Binding-site contacts:
Ligand atom O1 contacts residue CWE1 of chain 2.D at 3.8 Å.
Ligand atom C4 contacts residue ARG109 of chain 1.A at 3.9 Å.
Ligand atom C14 contacts residue THR117 of chain 1.A at 3.4 Å.
Ligand atom C3 contacts residue ARG109 of chain 1.A at 3.5 Å.
Ligand atom O5 contacts residue ILE83 of chain 2.A at 3.8 Å.
Ligand atom C5 contacts residue CWE1 of chain 2.D at 3.6 Å.
Ligand atom O4 contacts residue ILE112 of chain 1.A at 3.9 Å.
Ligand atom O4 contacts residue CWE1 of chain 2.D at 3.7 Å.
Ligand atom C14 contacts residue SER116 of chain 1.A at 3.7 Å.
Ligand atom C7 contacts residue ILE83 of chain 2.A at 3.9 Å (hydrophobic).
Ligand atom O2 contacts residue ILE83 of chain 2.A at 3.4 Å.
Ligand atom O4 contacts residue ILE159 of chain 1.A at 3.9 Å.
Ligand atom O3 contacts residue CWE1 of chain 2.D at 3.5 Å (h-bond).
Ligand atom O2 contacts residue LEU82 of chain 2.A at 3.3 Å.
Ligand atom C13 contacts residue CWE1 of chain 2.D at 3.8 Å.
Ligand atom C4 contacts residue CWE1 of chain 2.D at 3.4 Å.
Ligand atom C2 contacts residue GLU86 of chain 1.A at 3.3 Å.
Ligand atom C1 contacts residue CWE1 of chain 2.D at 3.5 Å.
Ligand atom O1 contacts residue LEU82 of chain 1.A at 3.9 Å.
Ligand atom C11 contacts residue SER116 of chain 1.A at 3.5 Å.
Ligand atom C3 contacts residue CWE1 of chain 2.D at 3.4 Å.
Ligand atom O3 contacts residue SER116 of chain 1.A at 3.8 Å.
Ligand atom C14 contacts residue CWE1 of chain 2.D at 4.0 Å.
Ligand atom C12 contacts residue SER116 of chain 1.A at 3.4 Å.
Ligand atom C6 contacts residue CWE1 of chain 2.D at 3.6 Å.
Ligand atom C15 contacts residue ASP113 of chain 1.A at 3.3 Å.
Ligand atom O1 contacts residue ILE112 of chain 1.A at 3.9 Å.
Ligand atom O2 contacts residue CWE1 of chain 2.D at 3.5 Å.
Ligand atom C11 contacts residue CWE1 of chain 2.D at 3.8 Å.
Ligand atom C1 contacts residue ILE112 of chain 1.A at 3.8 Å (hydrophobic).
Ligand atom O5 contacts residue ARG109 of chain 1.A at 3.6 Å.
Ligand atom O4 contacts residue GLU86 of chain 1.A at 2.5 Å (salt-bridge).
Ligand atom C7 contacts residue CWE1 of chain 2.D at 3.6 Å.
Ligand atom C11 contacts residue LEU82 of chain 1.A at 3.7 Å (hydrophobic).
Ligand atom C8 contacts residue CWE1 of chain 2.D at 3.8 Å.
Ligand atom C3 contacts residue GLU86 of chain 1.A at 3.2 Å.
Ligand atom C12 contacts residue CWE1 of chain 2.D at 4.0 Å.
Ligand atom O5 contacts residue CWE1 of chain 2.D at 3.4 Å.
Ligand atom C13 contacts residue SER116 of chain 1.A at 3.4 Å.
Ligand atom C2 contacts residue CWE1 of chain 2.D at 3.4 Å.

Sequence of chain 1.A:
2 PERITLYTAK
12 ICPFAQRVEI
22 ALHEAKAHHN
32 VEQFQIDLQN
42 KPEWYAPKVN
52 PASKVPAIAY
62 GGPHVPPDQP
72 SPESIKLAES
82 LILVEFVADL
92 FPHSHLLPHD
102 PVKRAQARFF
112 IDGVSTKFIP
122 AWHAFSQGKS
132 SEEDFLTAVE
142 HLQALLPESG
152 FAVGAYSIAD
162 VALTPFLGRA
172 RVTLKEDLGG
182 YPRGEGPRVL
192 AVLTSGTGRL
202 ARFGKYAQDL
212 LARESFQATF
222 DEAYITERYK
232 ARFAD

This protein binds this small molecule.
Small molecule (SMILES): O=C1C[C@H](c2ccc(O)cc2)Oc2cc(O)cc(O)c21

Sequence of chain 2.A:
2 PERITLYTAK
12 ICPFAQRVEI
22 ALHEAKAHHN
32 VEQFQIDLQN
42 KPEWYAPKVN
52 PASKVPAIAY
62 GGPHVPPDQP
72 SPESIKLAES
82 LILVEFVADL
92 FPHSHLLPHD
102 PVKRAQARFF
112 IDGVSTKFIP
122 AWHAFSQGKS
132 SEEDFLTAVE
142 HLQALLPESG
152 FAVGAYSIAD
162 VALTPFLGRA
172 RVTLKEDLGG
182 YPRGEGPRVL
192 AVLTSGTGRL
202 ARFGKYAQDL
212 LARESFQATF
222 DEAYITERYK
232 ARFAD